Binding-site contacts:
Ligand atom C3 contacts residue TYR340 of chain 1.C at 3.3 Å (hydrophobic).
Ligand atom C3 contacts residue ARG47 of chain 1.C at 3.5 Å.
Ligand atom C3 contacts residue GLU48 of chain 1.C at 3.2 Å.
Ligand atom C81 contacts residue GLU206 of chain 1.C at 3.1 Å.
Ligand atom C10 contacts residue ARG81 of chain 1.C at 3.2 Å.
Ligand atom C2 contacts residue ASP80 of chain 1.C at 3.7 Å.
Ligand atom O1B contacts residue TYR340 of chain 1.C at 3.5 Å (h-bond).
Ligand atom C11 contacts residue TRP108 of chain 1.C at 3.8 Å (hydrophobic).
Ligand atom C1 contacts residue ARG305 of chain 1.C at 3.7 Å.
Ligand atom N4 contacts residue GLU48 of chain 1.C at 2.4 Å (salt-bridge).
Ligand atom O1A contacts residue TYR340 of chain 1.C at 3.2 Å (h-bond).
Ligand atom C7 contacts residue ARG223 of chain 1.C at 3.8 Å.
Ligand atom O1B contacts residue ARG305 of chain 1.C at 3.0 Å (salt-bridge).
Ligand atom O10 contacts residue ARG81 of chain 1.C at 2.2 Å (salt-bridge).
Ligand atom O1B contacts residue ARG223 of chain 1.C at 2.9 Å (salt-bridge).
Ligand atom C11 contacts residue ARG154 of chain 1.C at 3.8 Å.
Ligand atom O1A contacts residue ARG305 of chain 1.C at 3.0 Å (salt-bridge).
Ligand atom C3 contacts residue ASP80 of chain 1.C at 3.2 Å.
Ligand atom O1A contacts residue ARG47 of chain 1.C at 3.0 Å (salt-bridge).
Ligand atom C4 contacts residue ASP80 of chain 1.C at 3.5 Å.
Ligand atom C5 contacts residue ASP80 of chain 1.C at 3.5 Å.
Ligand atom C82 contacts residue ARG223 of chain 1.C at 3.8 Å.
Ligand atom N4 contacts residue ASP80 of chain 1.C at 3.0 Å (salt-bridge).
Ligand atom C8 contacts residue GLU206 of chain 1.C at 3.3 Å.
Ligand atom C4 contacts residue GLU48 of chain 1.C at 3.0 Å.
Ligand atom C11 contacts residue ARG81 of chain 1.C at 3.7 Å.
Ligand atom C2 contacts residue TYR340 of chain 1.C at 3.1 Å (hydrophobic).
Ligand atom C1 contacts residue TYR340 of chain 1.C at 3.1 Å (hydrophobic).
Ligand atom C6 contacts residue TYR340 of chain 1.C at 3.6 Å (hydrophobic).
Ligand atom C10 contacts residue ASP80 of chain 1.C at 3.9 Å.
Ligand atom O10 contacts residue ASP80 of chain 1.C at 3.0 Å.
Ligand atom C81 contacts residue ARG223 of chain 1.C at 3.6 Å.
Ligand atom C82 contacts residue ALA176 of chain 1.C at 4.0 Å (hydrophobic).
Ligand atom C1 contacts residue ARG223 of chain 1.C at 3.7 Å.
Ligand atom C9 contacts residue ALA176 of chain 1.C at 3.9 Å (hydrophobic).
Ligand atom C91 contacts residue ARG154 of chain 1.C at 3.5 Å.
Ligand atom C7 contacts residue TYR340 of chain 1.C at 3.5 Å (hydrophobic).
Ligand atom C6 contacts residue GLU207 of chain 1.C at 3.8 Å.
Ligand atom C82 contacts residue ASN225 of chain 1.C at 3.5 Å.
Ligand atom C4 contacts residue TYR340 of chain 1.C at 3.6 Å (hydrophobic).

Sequence of chain 1.C:
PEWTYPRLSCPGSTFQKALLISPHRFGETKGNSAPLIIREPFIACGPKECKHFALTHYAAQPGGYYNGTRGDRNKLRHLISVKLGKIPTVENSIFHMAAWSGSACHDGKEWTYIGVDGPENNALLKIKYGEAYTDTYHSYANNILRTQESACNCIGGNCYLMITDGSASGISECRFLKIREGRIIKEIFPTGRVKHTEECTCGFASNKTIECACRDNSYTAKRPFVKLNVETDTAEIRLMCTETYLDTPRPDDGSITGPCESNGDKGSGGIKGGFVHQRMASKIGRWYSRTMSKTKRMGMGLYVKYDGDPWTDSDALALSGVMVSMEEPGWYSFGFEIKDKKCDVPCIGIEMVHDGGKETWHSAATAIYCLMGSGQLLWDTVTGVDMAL

A small-molecule ligand and the protein it binds are described below.
Small molecule (SMILES): CCC(CC)O[C@@H]1C=C(C(=O)O)C[C@H](N)[C@H]1NC(C)=O